Binding-site contacts:
Ligand atom C6 contacts residue ASP158 of chain 1.A at 3.3 Å.
Ligand atom O2 contacts residue TRP207 of chain 1.A at 3.6 Å.
Ligand atom O5 contacts residue ASP158 of chain 1.A at 4.0 Å.
Ligand atom O3 contacts residue ASP216 of chain 1.A at 2.6 Å (salt-bridge).
Ligand atom O5 contacts residue ASN191 of chain 1.A at 3.9 Å.
Ligand atom C4 contacts residue TRP162 of chain 1.A at 4.0 Å (hydrophobic).
Ligand atom C2 contacts residue LYS193 of chain 1.A at 3.6 Å.
Ligand atom C5 contacts residue PO41 of chain 1.K at 3.8 Å.
Ligand atom C3 contacts residue ASP216 of chain 1.A at 3.6 Å.
Ligand atom O2 contacts residue ALA232 of chain 1.A at 3.5 Å.
Ligand atom O3 contacts residue PO41 of chain 1.K at 3.5 Å (h-bond).
Ligand atom O6 contacts residue TRP162 of chain 1.A at 3.9 Å.
Ligand atom C6 contacts residue TRP207 of chain 1.A at 3.7 Å (hydrophobic).
Ligand atom C2 contacts residue TRP162 of chain 1.A at 4.1 Å (hydrophobic).
Ligand atom C2 contacts residue TRP207 of chain 1.A at 3.8 Å (hydrophobic).
Ligand atom C4 contacts residue PO41 of chain 1.K at 3.8 Å.
Ligand atom O2 contacts residue ASP216 of chain 1.A at 2.7 Å (salt-bridge).
Ligand atom C6 contacts residue ASN191 of chain 1.A at 4.0 Å.
Ligand atom O4 contacts residue PO41 of chain 1.K at 3.1 Å (h-bond).
Ligand atom O6 contacts residue ASN191 of chain 1.A at 3.0 Å (h-bond).
Ligand atom C4 contacts residue ASN191 of chain 1.A at 3.8 Å.
Ligand atom O2 contacts residue PO41 of chain 1.K at 2.7 Å (h-bond).
Ligand atom C6 contacts residue TRP162 of chain 1.A at 3.6 Å (hydrophobic).
Ligand atom C1 contacts residue ALA232 of chain 1.A at 4.0 Å (hydrophobic).
Ligand atom C2 contacts residue PO41 of chain 1.K at 3.7 Å.
Ligand atom C4 contacts residue TRP207 of chain 1.A at 3.9 Å (hydrophobic).
Ligand atom C2 contacts residue ASP216 of chain 1.A at 3.5 Å.
Ligand atom C5 contacts residue ASN191 of chain 1.A at 3.8 Å.
Ligand atom O2 contacts residue LYS193 of chain 1.A at 2.8 Å (salt-bridge).
Ligand atom C3 contacts residue PO41 of chain 1.K at 3.3 Å.
Ligand atom O5 contacts residue TRP162 of chain 1.A at 3.2 Å.
Ligand atom C2 contacts residue ALA232 of chain 1.A at 3.6 Å (hydrophobic).
Ligand atom O3 contacts residue LYS193 of chain 1.A at 2.8 Å (salt-bridge).
Ligand atom O5 contacts residue TRP207 of chain 1.A at 4.0 Å.
Ligand atom O6 contacts residue ASP158 of chain 1.A at 2.7 Å (salt-bridge).
Ligand atom C1 contacts residue TRP162 of chain 1.A at 3.6 Å (hydrophobic).
Ligand atom C1 contacts residue TRP207 of chain 1.A at 3.7 Å (hydrophobic).
Ligand atom C1 contacts residue PO41 of chain 1.K at 4.0 Å.
Ligand atom C3 contacts residue LYS193 of chain 1.A at 3.6 Å.
Ligand atom O3 contacts residue TRP207 of chain 1.A at 3.7 Å.

Sequence of chain 1.A:
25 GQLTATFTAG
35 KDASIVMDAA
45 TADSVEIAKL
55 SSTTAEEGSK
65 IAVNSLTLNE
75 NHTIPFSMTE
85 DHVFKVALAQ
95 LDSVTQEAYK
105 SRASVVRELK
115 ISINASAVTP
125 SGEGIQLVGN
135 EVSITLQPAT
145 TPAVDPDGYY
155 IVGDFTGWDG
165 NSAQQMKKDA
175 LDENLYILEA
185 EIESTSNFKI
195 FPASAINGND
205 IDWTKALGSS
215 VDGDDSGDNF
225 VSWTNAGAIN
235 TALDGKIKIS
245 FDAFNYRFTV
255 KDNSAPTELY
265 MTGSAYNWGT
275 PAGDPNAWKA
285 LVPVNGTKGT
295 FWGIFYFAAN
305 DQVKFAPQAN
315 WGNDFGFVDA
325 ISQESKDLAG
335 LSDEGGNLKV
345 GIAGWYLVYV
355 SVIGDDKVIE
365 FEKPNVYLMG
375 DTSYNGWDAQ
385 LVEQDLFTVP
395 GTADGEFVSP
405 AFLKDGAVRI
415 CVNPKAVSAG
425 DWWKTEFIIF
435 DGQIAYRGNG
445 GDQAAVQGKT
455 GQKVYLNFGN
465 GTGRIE

This protein binds this small molecule.
Small molecule (SMILES): OC[C@H]1O[C@@H]2O[C@H]3[C@H](O)[C@@H](O)[C@@H](O[C@H]4[C@H](O)[C@@H](O)[C@@H](O[C@H]5[C@H](O)[C@@H](O)[C@@H](O[C@H]6[C@H](O)[C@@H](O)[C@@H](O[C@H]7[C@H](O)[C@@H](O)[C@@H](O[C@H]8[C@H](O)[C@@H](O)[C@@H](O[C@H]([C@H]2O)[C@@H]1O)O[C@@H]8CO)O[C@@H]7CO)O[C@@H]6CO)O[C@@H]5CO)O[C@@H]4CO)O[C@@H]3CO